A protein and the small-molecule ligand that binds it are described below.
Small molecule (SMILES): O[C@@H]1[C@H](O)[C@@H](O)OC[C@@H]1O

Binding-site contacts:
Ligand atom O5 contacts residue CO1 of chain 4.B at 2.5 Å.
Ligand atom O3 contacts residue LYS104 of chain 4.A at 4.0 Å.
Ligand atom C2 contacts residue GLU215 of chain 4.A at 3.0 Å.
Ligand atom O2 contacts residue GLU215 of chain 4.A at 2.5 Å (salt-bridge).
Ligand atom C5 contacts residue HIS119 of chain 4.A at 3.9 Å.
Ligand atom O3 contacts residue ARG254 of chain 4.A at 4.1 Å.
Ligand atom O5 contacts residue LYS122 of chain 4.A at 3.9 Å.
Ligand atom C1 contacts residue GLU215 of chain 4.A at 3.1 Å.
Ligand atom O1 contacts residue GLU215 of chain 4.A at 3.5 Å (salt-bridge).
Ligand atom O4 contacts residue GLU222 of chain 4.A at 3.3 Å (salt-bridge).
Ligand atom O5 contacts residue HIS119 of chain 4.A at 3.3 Å (h-bond).
Ligand atom O1 contacts residue CYS114 of chain 4.A at 3.8 Å.
Ligand atom O1 contacts residue CO1 of chain 4.B at 3.9 Å.
Ligand atom C4 contacts residue ARG254 of chain 4.A at 3.9 Å.
Ligand atom C3 contacts residue LYS122 of chain 4.A at 3.9 Å.
Ligand atom O3 contacts residue LYS122 of chain 4.A at 3.9 Å.
Ligand atom O4 contacts residue ASN243 of chain 4.A at 3.2 Å (h-bond).
Ligand atom O4 contacts residue SER220 of chain 4.A at 3.9 Å.
Ligand atom O2 contacts residue GLU124 of chain 4.A at 3.5 Å (salt-bridge).
Ligand atom C4 contacts residue GLU222 of chain 4.A at 3.9 Å.
Ligand atom O4 contacts residue HIS119 of chain 4.A at 3.9 Å.
Ligand atom O2 contacts residue LYS104 of chain 4.A at 3.9 Å.
Ligand atom O3 contacts residue GLU222 of chain 4.A at 4.1 Å.
Ligand atom O1 contacts residue PHE201 of chain 4.A at 4.1 Å.
Ligand atom C2 contacts residue MET106 of chain 4.A at 4.1 Å (hydrophobic).
Ligand atom C4 contacts residue LYS122 of chain 4.A at 3.7 Å.
Ligand atom O3 contacts residue ILE76 of chain 4.A at 3.7 Å.
Ligand atom O5 contacts residue HIS117 of chain 4.A at 3.2 Å (h-bond).
Ligand atom C3 contacts residue ILE76 of chain 4.A at 3.6 Å (hydrophobic).
Ligand atom C5 contacts residue HIS117 of chain 4.A at 3.5 Å.
Ligand atom C2 contacts residue LYS104 of chain 4.A at 4.1 Å.
Ligand atom O5 contacts residue GLU124 of chain 4.A at 2.9 Å (salt-bridge).
Ligand atom C2 contacts residue LYS122 of chain 4.A at 3.7 Å.
Ligand atom O4 contacts residue LYS122 of chain 4.A at 2.6 Å (salt-bridge).
Ligand atom C5 contacts residue CO1 of chain 4.B at 3.6 Å.
Ligand atom C1 contacts residue GLU124 of chain 4.A at 3.0 Å.
Ligand atom C2 contacts residue GLU124 of chain 4.A at 3.9 Å.
Ligand atom C1 contacts residue CO1 of chain 4.B at 3.2 Å.
Ligand atom O2 contacts residue LYS122 of chain 4.A at 2.5 Å (salt-bridge).
Ligand atom O1 contacts residue MET106 of chain 4.A at 3.4 Å (h-bond).

Sequence of chain 4.A:
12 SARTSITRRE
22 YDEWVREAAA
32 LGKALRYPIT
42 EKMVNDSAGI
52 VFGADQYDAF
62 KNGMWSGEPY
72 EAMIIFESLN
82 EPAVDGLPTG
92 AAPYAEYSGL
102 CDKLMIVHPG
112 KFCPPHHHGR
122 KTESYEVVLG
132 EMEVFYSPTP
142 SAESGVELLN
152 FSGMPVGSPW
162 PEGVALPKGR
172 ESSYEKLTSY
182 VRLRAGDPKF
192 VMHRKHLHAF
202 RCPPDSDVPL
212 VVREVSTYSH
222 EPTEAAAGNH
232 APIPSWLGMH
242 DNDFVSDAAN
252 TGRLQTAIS